Sequence of chain 1.A:
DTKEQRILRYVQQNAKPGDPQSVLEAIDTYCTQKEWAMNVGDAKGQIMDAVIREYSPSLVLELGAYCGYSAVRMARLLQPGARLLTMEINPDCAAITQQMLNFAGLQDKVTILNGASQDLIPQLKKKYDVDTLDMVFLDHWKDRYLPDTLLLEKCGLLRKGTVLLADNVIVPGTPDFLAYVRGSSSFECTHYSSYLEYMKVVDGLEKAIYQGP

Binding-site contacts:
Ligand atom C4 contacts residue MG1 of chain 1.B at 2.9 Å.
Ligand atom F11 contacts residue D1D1 of chain 1.G at 3.3 Å.
Ligand atom O12 contacts residue MG1 of chain 1.B at 2.1 Å.
Ligand atom C9 contacts residue D1D1 of chain 1.G at 3.9 Å.
Ligand atom C5 contacts residue TRP38 of chain 1.A at 3.7 Å (hydrophobic).
Ligand atom O19 contacts residue HIS142 of chain 1.A at 3.7 Å.
Ligand atom C4 contacts residue MET40 of chain 1.A at 3.8 Å (hydrophobic).
Ligand atom C16 contacts residue HIS142 of chain 1.A at 3.5 Å.
Ligand atom C16 contacts residue SAH1 of chain 1.F at 3.4 Å.
Ligand atom C6 contacts residue PRO174 of chain 1.A at 3.9 Å (hydrophobic).
Ligand atom C10 contacts residue TRP38 of chain 1.A at 3.8 Å (hydrophobic).
Ligand atom N17 contacts residue HIS142 of chain 1.A at 2.8 Å (h-bond).
Ligand atom N15 contacts residue ASP141 of chain 1.A at 3.0 Å (salt-bridge).
Ligand atom C14 contacts residue ASN170 of chain 1.A at 3.1 Å.
Ligand atom N15 contacts residue ASN170 of chain 1.A at 2.9 Å (h-bond).
Ligand atom C4 contacts residue ASN170 of chain 1.A at 3.1 Å.
Ligand atom C18 contacts residue MET40 of chain 1.A at 3.6 Å (hydrophobic).
Ligand atom C6 contacts residue LEU198 of chain 1.A at 3.8 Å (hydrophobic).
Ligand atom O12 contacts residue ASP169 of chain 1.A at 3.3 Å (salt-bridge).
Ligand atom C1 contacts residue PRO174 of chain 1.A at 3.7 Å (hydrophobic).
Ligand atom O12 contacts residue ASN170 of chain 1.A at 2.8 Å (h-bond).
Ligand atom C16 contacts residue ASN170 of chain 1.A at 3.7 Å.
Ligand atom C16 contacts residue ASP141 of chain 1.A at 3.1 Å.
Ligand atom C16 contacts residue MG1 of chain 1.B at 3.3 Å.
Ligand atom C4 contacts residue GLU199 of chain 1.A at 3.2 Å.
Ligand atom C7 contacts residue D1D1 of chain 1.G at 3.8 Å.
Ligand atom C13 contacts residue MET40 of chain 1.A at 3.7 Å (hydrophobic).
Ligand atom N17 contacts residue SAH1 of chain 1.F at 3.4 Å.
Ligand atom O12 contacts residue MET40 of chain 1.A at 3.8 Å.
Ligand atom C18 contacts residue HIS142 of chain 1.A at 3.7 Å.
Ligand atom N17 contacts residue ASP141 of chain 1.A at 3.9 Å.
Ligand atom C5 contacts residue PRO174 of chain 1.A at 3.8 Å (hydrophobic).
Ligand atom C2 contacts residue PRO174 of chain 1.A at 3.8 Å (hydrophobic).
Ligand atom C14 contacts residue MG1 of chain 1.B at 3.0 Å.
Ligand atom N15 contacts residue MG1 of chain 1.B at 2.2 Å.
Ligand atom O19 contacts residue TRP143 of chain 1.A at 3.6 Å.
Ligand atom C3 contacts residue ASN170 of chain 1.A at 3.5 Å.
Ligand atom C8 contacts residue D1D1 of chain 1.G at 3.6 Å.
Ligand atom O12 contacts residue GLU199 of chain 1.A at 2.5 Å (salt-bridge).
Ligand atom C3 contacts residue GLU199 of chain 1.A at 3.3 Å.

A protein and the small-molecule ligand that binds it are described below.
Small molecule (SMILES): O=c1[nH]cnc2c(O)cc(-c3ccc(F)cc3)cc12